Sequence of chain 7.A:
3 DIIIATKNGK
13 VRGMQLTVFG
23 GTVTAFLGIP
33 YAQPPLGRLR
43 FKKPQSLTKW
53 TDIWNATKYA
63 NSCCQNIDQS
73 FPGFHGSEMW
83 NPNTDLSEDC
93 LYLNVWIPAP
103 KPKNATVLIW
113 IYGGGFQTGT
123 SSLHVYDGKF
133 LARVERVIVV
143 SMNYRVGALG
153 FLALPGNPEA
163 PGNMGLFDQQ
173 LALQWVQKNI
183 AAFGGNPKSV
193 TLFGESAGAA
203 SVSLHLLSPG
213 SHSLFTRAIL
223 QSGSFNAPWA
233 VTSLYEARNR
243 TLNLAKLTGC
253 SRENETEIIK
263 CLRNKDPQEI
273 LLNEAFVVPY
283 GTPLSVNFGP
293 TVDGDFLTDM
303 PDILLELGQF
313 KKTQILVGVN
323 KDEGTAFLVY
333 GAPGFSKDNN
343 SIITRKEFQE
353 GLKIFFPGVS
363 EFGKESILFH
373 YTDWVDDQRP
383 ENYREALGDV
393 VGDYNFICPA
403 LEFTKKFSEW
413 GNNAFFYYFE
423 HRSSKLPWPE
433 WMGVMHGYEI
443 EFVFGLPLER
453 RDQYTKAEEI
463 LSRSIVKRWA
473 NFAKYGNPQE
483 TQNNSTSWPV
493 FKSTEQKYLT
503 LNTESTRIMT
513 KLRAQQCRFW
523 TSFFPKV

The protein below binds the small molecule below.
Small molecule (SMILES): CC(=O)N[C@@H]1[C@@H](O)[C@H](O)[C@@H](CO)O[C@H]1O

Binding-site contacts:
Ligand atom C1 contacts residue ARG14 of chain 7.A at 4.0 Å.
Ligand atom C1 contacts residue ASN57 of chain 7.A at 1.5 Å.
Ligand atom C2 contacts residue ARG14 of chain 7.A at 4.3 Å.
Ligand atom C3 contacts residue ARG14 of chain 7.A at 4.2 Å.
Ligand atom N2 contacts residue ASN57 of chain 7.A at 3.2 Å (h-bond).
Ligand atom C5 contacts residue ARG14 of chain 7.A at 3.9 Å.
Ligand atom O5 contacts residue ARG14 of chain 7.A at 4.4 Å.
Ligand atom O5 contacts residue ASN57 of chain 7.A at 2.4 Å (h-bond).
Ligand atom C2 contacts residue ASN57 of chain 7.A at 2.8 Å.
Ligand atom C6 contacts residue THR59 of chain 7.A at 4.4 Å.
Ligand atom C5 contacts residue ASN57 of chain 7.A at 3.7 Å.
Ligand atom C6 contacts residue ARG14 of chain 7.A at 4.3 Å.
Ligand atom O7 contacts residue ASN57 of chain 7.A at 3.0 Å (h-bond).
Ligand atom C4 contacts residue ASN57 of chain 7.A at 4.5 Å.
Ligand atom C7 contacts residue ASN57 of chain 7.A at 3.5 Å.
Ligand atom N2 contacts residue ARG14 of chain 7.A at 4.1 Å.
Ligand atom C3 contacts residue ASN57 of chain 7.A at 4.0 Å.